A protein and the small-molecule ligand that binds it are described below.
Small molecule (SMILES): Cc1c(C(=O)CCc2ccccc2)oc2cccc(OC3CCNCC3)c12

Sequence of chain 1.C:
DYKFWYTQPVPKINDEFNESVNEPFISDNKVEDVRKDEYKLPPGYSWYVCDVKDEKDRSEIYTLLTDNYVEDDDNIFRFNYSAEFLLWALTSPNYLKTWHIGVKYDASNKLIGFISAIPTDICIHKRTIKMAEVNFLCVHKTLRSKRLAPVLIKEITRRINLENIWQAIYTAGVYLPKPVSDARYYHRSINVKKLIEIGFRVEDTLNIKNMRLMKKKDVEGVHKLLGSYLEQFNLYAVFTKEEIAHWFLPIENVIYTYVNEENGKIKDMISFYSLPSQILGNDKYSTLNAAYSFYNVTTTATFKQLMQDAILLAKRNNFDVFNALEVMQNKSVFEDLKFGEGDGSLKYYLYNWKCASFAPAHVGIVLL

Binding-site contacts:
Ligand atom C19 contacts residue DMS1 of chain 1.V at 3.6 Å.
Ligand atom C21 contacts residue ASP73 of chain 1.C at 3.6 Å.
Ligand atom C22 contacts residue GLU72 of chain 1.C at 3.5 Å.
Ligand atom C19 contacts residue PHE80 of chain 1.C at 3.7 Å (hydrophobic).
Ligand atom O2 contacts residue TYR186 of chain 1.C at 3.3 Å.
Ligand atom C5 contacts residue TYR309 of chain 1.C at 3.5 Å (hydrophobic).
Ligand atom O contacts residue TYR186 of chain 1.C at 3.3 Å.
Ligand atom C11 contacts residue LEU385 of chain 1.C at 3.2 Å (hydrophobic).
Ligand atom C4 contacts residue TYR186 of chain 1.C at 3.3 Å (hydrophobic).
Ligand atom C10 contacts residue PHE80 of chain 1.C at 3.7 Å (hydrophobic).
Ligand atom C12 contacts residue LEU384 of chain 1.C at 3.5 Å (hydrophobic).
Ligand atom C19 contacts residue PHE78 of chain 1.C at 3.7 Å (hydrophobic).
Ligand atom N contacts residue LEU385 of chain 1.C at 3.5 Å (h-bond).
Ligand atom C20 contacts residue SER294 of chain 1.C at 3.4 Å.
Ligand atom O2 contacts residue HIS188 of chain 1.C at 3.6 Å.
Ligand atom C15 contacts residue TYR186 of chain 1.C at 3.5 Å (hydrophobic).
Ligand atom C21 contacts residue VAL71 of chain 1.C at 3.6 Å (hydrophobic).
Ligand atom C6 contacts residue LEU342 of chain 1.C at 3.6 Å (hydrophobic).
Ligand atom C20 contacts residue PHE78 of chain 1.C at 3.7 Å (hydrophobic).
Ligand atom C9 contacts residue LEU385 of chain 1.C at 3.4 Å (hydrophobic).
Ligand atom N contacts residue TYR82 of chain 1.C at 3.5 Å (h-bond).
Ligand atom C20 contacts residue PHE80 of chain 1.C at 3.4 Å (hydrophobic).
Ligand atom C6 contacts residue TYR309 of chain 1.C at 3.6 Å (hydrophobic).
Ligand atom O2 contacts residue DMS1 of chain 1.V at 3.6 Å.
Ligand atom C9 contacts residue TYR290 of chain 1.C at 3.1 Å (hydrophobic).
Ligand atom C17 contacts residue ASP73 of chain 1.C at 3.6 Å.
Ligand atom C3 contacts residue TYR186 of chain 1.C at 3.5 Å (hydrophobic).
Ligand atom C10 contacts residue TYR82 of chain 1.C at 3.4 Å (hydrophobic).
Ligand atom C1 contacts residue TYR186 of chain 1.C at 3.7 Å (hydrophobic).
Ligand atom C10 contacts residue LEU385 of chain 1.C at 3.5 Å (hydrophobic).
Ligand atom C14 contacts residue TYR186 of chain 1.C at 3.4 Å (hydrophobic).
Ligand atom O contacts residue DMS1 of chain 1.V at 3.7 Å.
Ligand atom C22 contacts residue ASP73 of chain 1.C at 3.4 Å.
Ligand atom C2 contacts residue TYR186 of chain 1.C at 3.6 Å (hydrophobic).
Ligand atom C contacts residue PHE80 of chain 1.C at 3.6 Å (hydrophobic).
Ligand atom C4 contacts residue TYR309 of chain 1.C at 3.6 Å (hydrophobic).
Ligand atom C12 contacts residue LEU385 of chain 1.C at 3.5 Å (hydrophobic).
Ligand atom C19 contacts residue SER294 of chain 1.C at 3.6 Å.
Ligand atom C21 contacts residue GLU72 of chain 1.C at 3.6 Å.
Ligand atom C21 contacts residue PHE80 of chain 1.C at 3.6 Å (hydrophobic).